This protein binds this small molecule.
Small molecule (SMILES): CCCCCO

Binding-site contacts:
Ligand atom CAD contacts residue PHE50 of chain 1.A at 3.3 Å (hydrophobic).
Ligand atom CAF contacts residue PHE50 of chain 1.A at 4.4 Å (hydrophobic).
Ligand atom CAE contacts residue PHE50 of chain 1.A at 3.8 Å (hydrophobic).
Ligand atom CAC contacts residue MET81 of chain 1.A at 3.8 Å (hydrophobic).
Ligand atom CAA contacts residue VAL94 of chain 1.A at 3.6 Å (hydrophobic).
Ligand atom CAC contacts residue LEU52 of chain 1.A at 4.3 Å (hydrophobic).
Ligand atom CAF contacts residue LEU128 of chain 1.A at 4.5 Å (hydrophobic).
Ligand atom CAF contacts residue PHE68 of chain 1.A at 4.2 Å (hydrophobic).
Ligand atom CAE contacts residue LEU52 of chain 1.A at 4.3 Å (hydrophobic).
Ligand atom CAA contacts residue LEU117 of chain 1.A at 4.1 Å (hydrophobic).
Ligand atom CAA contacts residue TYR96 of chain 1.A at 4.0 Å (hydrophobic).
Ligand atom OAB contacts residue LEU128 of chain 1.A at 4.0 Å.
Ligand atom CAE contacts residue LEU117 of chain 1.A at 3.8 Å (hydrophobic).
Ligand atom CAD contacts residue LEU128 of chain 1.A at 3.6 Å (hydrophobic).
Ligand atom OAB contacts residue LEU52 of chain 1.A at 3.9 Å.
Ligand atom CAC contacts residue PHE68 of chain 1.A at 4.2 Å (hydrophobic).
Ligand atom CAA contacts residue ASN100 of chain 1.A at 4.0 Å.
Ligand atom CAD contacts residue LEU52 of chain 1.A at 4.4 Å (hydrophobic).
Ligand atom OAB contacts residue TYR132 of chain 1.A at 4.2 Å.
Ligand atom OAB contacts residue LEU36 of chain 1.A at 4.0 Å.
Ligand atom CAF contacts residue LEU52 of chain 1.A at 3.9 Å (hydrophobic).
Ligand atom OAB contacts residue PHE50 of chain 1.A at 2.7 Å (h-bond).
Ligand atom CAC contacts residue LEU117 of chain 1.A at 4.2 Å (hydrophobic).
Ligand atom CAA contacts residue MET81 of chain 1.A at 3.6 Å (hydrophobic).

Sequence of chain 1.A:
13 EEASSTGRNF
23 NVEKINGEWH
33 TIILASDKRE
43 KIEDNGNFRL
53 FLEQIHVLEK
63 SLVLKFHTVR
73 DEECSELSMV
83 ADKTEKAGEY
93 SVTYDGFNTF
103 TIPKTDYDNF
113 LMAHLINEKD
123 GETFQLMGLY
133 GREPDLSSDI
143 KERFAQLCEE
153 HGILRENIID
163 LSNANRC